Sequence of chain 1.D:
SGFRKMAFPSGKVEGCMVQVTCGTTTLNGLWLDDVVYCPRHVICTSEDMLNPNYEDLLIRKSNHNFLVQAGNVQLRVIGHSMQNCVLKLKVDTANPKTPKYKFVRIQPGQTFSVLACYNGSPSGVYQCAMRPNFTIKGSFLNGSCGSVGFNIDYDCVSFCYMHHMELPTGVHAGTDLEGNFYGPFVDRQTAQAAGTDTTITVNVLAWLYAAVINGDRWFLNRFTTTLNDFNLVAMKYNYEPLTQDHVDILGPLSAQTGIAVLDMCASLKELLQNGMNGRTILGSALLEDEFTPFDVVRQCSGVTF

Binding-site contacts:
Ligand atom C2 contacts residue HIS164 of chain 1.B at 3.6 Å.
Ligand atom O2 contacts residue MET165 of chain 1.B at 3.3 Å.
Ligand atom C16 contacts residue CYS145 of chain 1.B at 1.7 Å (hydrophobic).
Ligand atom C21 contacts residue GLU166 of chain 1.B at 3.6 Å.
Ligand atom F2 contacts residue THR190 of chain 1.B at 2.6 Å.
Ligand atom C11 contacts residue THR190 of chain 1.B at 3.8 Å.
Ligand atom C15 contacts residue CYS145 of chain 1.B at 2.6 Å (hydrophobic).
Ligand atom F2 contacts residue ALA191 of chain 1.B at 3.2 Å.
Ligand atom F2 contacts residue GLN192 of chain 1.B at 2.7 Å.
Ligand atom C19 contacts residue LEU141 of chain 1.B at 3.8 Å (hydrophobic).
Ligand atom C9 contacts residue GLN189 of chain 1.B at 3.8 Å.
Ligand atom C1 contacts residue HIS164 of chain 1.B at 3.7 Å.
Ligand atom F1 contacts residue MET165 of chain 1.B at 3.4 Å.
Ligand atom N5 contacts residue PHE140 of chain 1.B at 3.2 Å (h-bond).
Ligand atom O3 contacts residue HIS163 of chain 1.B at 2.6 Å (h-bond).
Ligand atom N3 contacts residue CYS145 of chain 1.B at 2.9 Å (h-bond).
Ligand atom F1 contacts residue GLU166 of chain 1.B at 3.6 Å.
Ligand atom N4 contacts residue SER144 of chain 1.B at 3.8 Å.
Ligand atom O3 contacts residue GLU166 of chain 1.B at 3.6 Å.
Ligand atom C2 contacts residue GLN189 of chain 1.B at 3.7 Å.
Ligand atom C19 contacts residue ASN142 of chain 1.B at 3.4 Å.
Ligand atom C20 contacts residue LEU141 of chain 1.B at 3.8 Å (hydrophobic).
Ligand atom C12 contacts residue THR190 of chain 1.B at 3.2 Å.
Ligand atom C4 contacts residue GLN189 of chain 1.B at 3.7 Å.
Ligand atom O3 contacts residue PHE140 of chain 1.B at 3.4 Å.
Ligand atom C10 contacts residue GLU166 of chain 1.B at 3.7 Å.
Ligand atom N4 contacts residue CYS145 of chain 1.B at 2.7 Å (h-bond).
Ligand atom N1 contacts residue GLN189 of chain 1.B at 3.0 Å (h-bond).
Ligand atom C17 contacts residue SER144 of chain 1.B at 3.7 Å.
Ligand atom C16 contacts residue HIS41 of chain 1.B at 3.7 Å.
Ligand atom C17 contacts residue CYS145 of chain 1.B at 3.1 Å (hydrophobic).
Ligand atom N3 contacts residue HIS164 of chain 1.B at 3.0 Å (h-bond).
Ligand atom C3 contacts residue GLN189 of chain 1.B at 3.4 Å.
Ligand atom O2 contacts residue GLU166 of chain 1.B at 2.8 Å (salt-bridge).
Ligand atom C8 contacts residue GLU166 of chain 1.B at 3.6 Å.
Ligand atom N4 contacts residue GLY143 of chain 1.B at 3.6 Å.
Ligand atom C21 contacts residue HIS163 of chain 1.B at 3.7 Å.
Ligand atom N5 contacts residue GLU166 of chain 1.B at 3.4 Å (salt-bridge).
Ligand atom O3 contacts residue HIS172 of chain 1.B at 3.5 Å.
Ligand atom N2 contacts residue GLN189 of chain 1.B at 3.4 Å (h-bond).

The small molecule below binds the protein below.
Small molecule (SMILES): [H]/N=C\[C@H](C[C@@H]1CCNC1=O)NC(=O)[C@H](CC(C)C)NC(=O)CNc1c(F)cc(F)cc1F

Sequence of chain 1.B:
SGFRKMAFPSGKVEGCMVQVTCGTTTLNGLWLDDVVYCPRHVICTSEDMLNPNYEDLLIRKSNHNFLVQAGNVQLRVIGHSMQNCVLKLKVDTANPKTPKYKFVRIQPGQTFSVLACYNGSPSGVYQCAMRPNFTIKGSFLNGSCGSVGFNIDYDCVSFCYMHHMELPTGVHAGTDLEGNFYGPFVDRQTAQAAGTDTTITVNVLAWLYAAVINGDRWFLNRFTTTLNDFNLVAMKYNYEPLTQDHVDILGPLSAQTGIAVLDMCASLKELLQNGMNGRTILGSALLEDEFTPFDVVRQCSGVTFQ